Binding-site contacts:
Ligand atom OH contacts residue ASN38 of chain 1.G at 3.1 Å (h-bond).
Ligand atom N contacts residue GLU63 of chain 1.A at 2.9 Å (salt-bridge).
Ligand atom CG contacts residue GLU9 of chain 1.A at 3.3 Å.
Ligand atom CA contacts residue GLU63 of chain 1.A at 3.3 Å.
Ligand atom CG2 contacts residue ASP93 of chain 1.H at 3.2 Å.
Ligand atom CE2 contacts residue HIS155 of chain 1.A at 3.2 Å.
Ligand atom O contacts residue TRP73 of chain 1.A at 2.9 Å (h-bond).
Ligand atom OH contacts residue GLU163 of chain 1.A at 3.1 Å (salt-bridge).
Ligand atom CZ contacts residue HIS155 of chain 1.A at 3.4 Å.
Ligand atom N contacts residue ASP93 of chain 1.H at 2.8 Å (salt-bridge).
Ligand atom O contacts residue LYS146 of chain 1.A at 3.2 Å (salt-bridge).
Ligand atom CB contacts residue TRP73 of chain 1.A at 3.3 Å (hydrophobic).
Ligand atom ND2 contacts residue TYR156 of chain 1.A at 3.4 Å (h-bond).
Ligand atom CD1 contacts residue GLY102 of chain 1.G at 3.4 Å.
Ligand atom CG contacts residue SER99 of chain 1.A at 3.2 Å.
Ligand atom OG1 contacts residue ASP93 of chain 1.H at 2.8 Å (salt-bridge).
Ligand atom N contacts residue TYR171 of chain 1.A at 2.8 Å (h-bond).
Ligand atom O contacts residue TYR7 of chain 1.A at 3.2 Å.
Ligand atom C contacts residue TYR84 of chain 1.A at 3.3 Å (hydrophobic).
Ligand atom O contacts residue GLY96 of chain 1.H at 2.7 Å (h-bond).
Ligand atom O contacts residue TRP147 of chain 1.A at 3.3 Å (h-bond).
Ligand atom O contacts residue ALA94 of chain 1.H at 3.2 Å (h-bond).
Ligand atom OG1 contacts residue ASN80 of chain 1.A at 3.4 Å (h-bond).
Ligand atom O contacts residue TRP147 of chain 1.A at 3.2 Å (h-bond).
Ligand atom OD1 contacts residue GLN97 of chain 1.A at 3.1 Å (h-bond).
Ligand atom OH contacts residue ARG97 of chain 1.H at 3.4 Å (salt-bridge).
Ligand atom CE contacts residue TYR123 of chain 1.A at 3.1 Å (hydrophobic).
Ligand atom N contacts residue TYR159 of chain 1.A at 3.2 Å (h-bond).
Ligand atom OD1 contacts residue TRP73 of chain 1.A at 3.2 Å.
Ligand atom OG1 contacts residue LYS146 of chain 1.A at 3.4 Å (salt-bridge).
Ligand atom O contacts residue THR143 of chain 1.A at 2.4 Å (h-bond).
Ligand atom O contacts residue TRP73 of chain 1.A at 2.9 Å (h-bond).
Ligand atom O contacts residue TYR159 of chain 1.A at 2.6 Å (h-bond).
Ligand atom N contacts residue SER77 of chain 1.A at 3.3 Å (h-bond).
Ligand atom N contacts residue GLN70 of chain 1.A at 2.8 Å (h-bond).
Ligand atom OXT contacts residue ASN80 of chain 1.A at 3.4 Å (h-bond).
Ligand atom O contacts residue TYR84 of chain 1.A at 3.0 Å (h-bond).
Ligand atom OXT contacts residue TYR84 of chain 1.A at 2.7 Å (h-bond).
Ligand atom O contacts residue LYS66 of chain 1.A at 2.7 Å (salt-bridge).
Ligand atom ND2 contacts residue GLN97 of chain 1.A at 3.0 Å (h-bond).

This small molecule binds to this protein.
Small molecule (SMILES): CSCC[C@H](NC(=O)[C@@H](NC(=O)[C@H](C)NC(=O)[C@H](Cc1ccccc1)NC(=O)[C@H](CC(N)=O)NC(=O)[C@H](Cc1ccc(O)cc1)NC(=O)[C@@H]1CCCN1C(=O)[C@H](C)NC(=O)[C@@H](N)CCCCN)[C@@H](C)O)C(=O)O

Sequence of chain 1.A:
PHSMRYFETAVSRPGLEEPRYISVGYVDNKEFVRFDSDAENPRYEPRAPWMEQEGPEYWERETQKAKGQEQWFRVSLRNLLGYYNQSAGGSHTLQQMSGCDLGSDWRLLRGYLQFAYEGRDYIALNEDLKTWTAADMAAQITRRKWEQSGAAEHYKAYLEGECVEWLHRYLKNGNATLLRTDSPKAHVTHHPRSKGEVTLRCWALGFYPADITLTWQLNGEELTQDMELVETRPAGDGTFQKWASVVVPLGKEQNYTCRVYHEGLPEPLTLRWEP

Sequence of chain 1.H:
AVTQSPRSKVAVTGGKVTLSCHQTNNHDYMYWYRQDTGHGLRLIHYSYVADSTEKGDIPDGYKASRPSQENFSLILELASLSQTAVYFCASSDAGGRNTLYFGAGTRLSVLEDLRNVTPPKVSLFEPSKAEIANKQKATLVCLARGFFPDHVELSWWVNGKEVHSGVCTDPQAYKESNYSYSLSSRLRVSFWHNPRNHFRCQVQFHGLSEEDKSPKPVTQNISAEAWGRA

Sequence of chain 1.G:
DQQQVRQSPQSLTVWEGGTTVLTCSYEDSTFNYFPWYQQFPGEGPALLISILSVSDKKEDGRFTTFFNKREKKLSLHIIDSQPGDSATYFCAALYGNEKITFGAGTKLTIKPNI